The small molecule below binds the protein below.
Small molecule (SMILES): CC(=O)N[C@@H]1[C@@H](O)[C@H](O)[C@@H](CO)O[C@H]1O

Binding-site contacts:
Ligand atom O7 contacts residue ASN686 of chain 1.B at 3.4 Å (h-bond).
Ligand atom C5 contacts residue ASN686 of chain 1.B at 3.6 Å.
Ligand atom O6 contacts residue GLN1040 of chain 1.B at 4.3 Å.
Ligand atom N2 contacts residue GLN891 of chain 1.B at 3.8 Å.
Ligand atom O7 contacts residue THR685 of chain 1.B at 3.5 Å (h-bond).
Ligand atom C1 contacts residue GLN891 of chain 1.B at 4.0 Å.
Ligand atom C1 contacts residue ASN686 of chain 1.B at 1.4 Å.
Ligand atom C7 contacts residue THR685 of chain 1.B at 4.0 Å.
Ligand atom C2 contacts residue GLN891 of chain 1.B at 4.0 Å.
Ligand atom C2 contacts residue ASN686 of chain 1.B at 2.5 Å.
Ligand atom O5 contacts residue ASN686 of chain 1.B at 2.3 Å (h-bond).
Ligand atom C8 contacts residue PHE1078 of chain 1.B at 4.2 Å (hydrophobic).
Ligand atom C4 contacts residue ASN686 of chain 1.B at 4.2 Å.
Ligand atom C3 contacts residue GLN891 of chain 1.B at 3.6 Å.
Ligand atom N2 contacts residue ASN686 of chain 1.B at 2.7 Å (h-bond).
Ligand atom O5 contacts residue GLN1040 of chain 1.B at 3.3 Å (h-bond).
Ligand atom C3 contacts residue ASN686 of chain 1.B at 3.8 Å.
Ligand atom O3 contacts residue GLN891 of chain 1.B at 4.4 Å.
Ligand atom C8 contacts residue ASN686 of chain 1.B at 3.4 Å.
Ligand atom C1 contacts residue GLN1040 of chain 1.B at 3.6 Å.
Ligand atom C8 contacts residue THR685 of chain 1.B at 3.9 Å.
Ligand atom C7 contacts residue ASN686 of chain 1.B at 3.0 Å.

Sequence of chain 1.B:
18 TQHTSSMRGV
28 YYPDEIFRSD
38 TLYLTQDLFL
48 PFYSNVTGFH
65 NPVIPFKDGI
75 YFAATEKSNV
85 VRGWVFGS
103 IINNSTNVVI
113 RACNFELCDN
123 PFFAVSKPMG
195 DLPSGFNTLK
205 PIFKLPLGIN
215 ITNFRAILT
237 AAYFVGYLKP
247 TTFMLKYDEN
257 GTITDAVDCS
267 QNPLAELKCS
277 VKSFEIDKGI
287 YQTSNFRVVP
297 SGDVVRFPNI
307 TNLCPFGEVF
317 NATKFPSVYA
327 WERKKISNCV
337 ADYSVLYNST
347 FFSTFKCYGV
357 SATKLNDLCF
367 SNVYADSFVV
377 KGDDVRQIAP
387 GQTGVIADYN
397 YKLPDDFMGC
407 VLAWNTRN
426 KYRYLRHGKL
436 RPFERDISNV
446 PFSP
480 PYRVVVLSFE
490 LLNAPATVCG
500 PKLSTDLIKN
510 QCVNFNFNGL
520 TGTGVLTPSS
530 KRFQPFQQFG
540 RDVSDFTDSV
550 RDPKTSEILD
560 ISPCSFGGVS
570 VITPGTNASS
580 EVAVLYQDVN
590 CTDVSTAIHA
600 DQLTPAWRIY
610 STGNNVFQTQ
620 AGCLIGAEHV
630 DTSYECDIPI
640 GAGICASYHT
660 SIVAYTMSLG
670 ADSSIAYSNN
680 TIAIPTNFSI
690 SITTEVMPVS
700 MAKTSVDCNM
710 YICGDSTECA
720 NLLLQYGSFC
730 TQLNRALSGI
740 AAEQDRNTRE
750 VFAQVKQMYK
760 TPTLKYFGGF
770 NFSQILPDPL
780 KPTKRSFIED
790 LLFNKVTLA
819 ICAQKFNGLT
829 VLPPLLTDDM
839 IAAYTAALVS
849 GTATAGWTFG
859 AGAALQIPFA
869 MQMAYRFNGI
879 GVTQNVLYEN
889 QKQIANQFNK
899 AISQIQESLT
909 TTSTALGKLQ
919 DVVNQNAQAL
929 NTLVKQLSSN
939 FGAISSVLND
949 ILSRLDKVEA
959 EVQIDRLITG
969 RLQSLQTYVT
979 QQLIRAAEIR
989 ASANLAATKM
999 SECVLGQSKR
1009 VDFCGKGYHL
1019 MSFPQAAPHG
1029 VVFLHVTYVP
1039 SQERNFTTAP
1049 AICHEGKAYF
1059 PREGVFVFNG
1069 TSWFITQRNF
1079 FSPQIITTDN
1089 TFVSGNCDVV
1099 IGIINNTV